The protein below binds the small molecule below.
Small molecule (SMILES): CC(=O)N[C@H]1[C@H](O[C@H]2[C@H](O)[C@@H](NC(C)=O)CO[C@@H]2CO)O[C@H](CO)[C@@H](O)[C@@H]1O

Sequence of chain 55.Q:
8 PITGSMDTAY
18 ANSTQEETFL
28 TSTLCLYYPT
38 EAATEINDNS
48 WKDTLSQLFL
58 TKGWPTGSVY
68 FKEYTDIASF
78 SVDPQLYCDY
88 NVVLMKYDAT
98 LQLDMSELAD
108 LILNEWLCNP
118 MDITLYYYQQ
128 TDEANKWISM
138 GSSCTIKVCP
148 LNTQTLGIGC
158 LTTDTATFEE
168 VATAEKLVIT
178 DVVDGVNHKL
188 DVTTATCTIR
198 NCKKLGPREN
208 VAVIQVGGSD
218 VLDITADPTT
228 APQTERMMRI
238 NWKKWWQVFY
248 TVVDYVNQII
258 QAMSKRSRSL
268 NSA

Binding-site contacts:
Ligand atom O6 contacts residue ASN19 of chain 55.Q at 4.3 Å.
Ligand atom C8 contacts residue TYR17 of chain 55.Q at 4.3 Å (hydrophobic).
Ligand atom C1 contacts residue ASN19 of chain 55.Q at 1.9 Å.
Ligand atom N2 contacts residue ASN19 of chain 55.Q at 4.1 Å.
Ligand atom C3 contacts residue ASN19 of chain 55.Q at 4.4 Å.
Ligand atom O5 contacts residue ASN19 of chain 55.Q at 2.1 Å (h-bond).
Ligand atom C6 contacts residue ASN19 of chain 55.Q at 4.0 Å.
Ligand atom C2 contacts residue ASN19 of chain 55.Q at 3.4 Å.
Ligand atom C5 contacts residue ASN19 of chain 55.Q at 3.3 Å.
Ligand atom C4 contacts residue ASN19 of chain 55.Q at 4.5 Å.